Sequence of chain 1.A:
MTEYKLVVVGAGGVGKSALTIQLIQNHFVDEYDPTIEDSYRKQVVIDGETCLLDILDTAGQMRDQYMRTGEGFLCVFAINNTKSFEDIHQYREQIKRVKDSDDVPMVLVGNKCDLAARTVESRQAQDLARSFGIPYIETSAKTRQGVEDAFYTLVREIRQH

The small molecule below binds the protein below.
Small molecule (SMILES): Nc1nc2c(ncn2[C@@H]2O[C@H](CO[P](=O)(O)O[P](=O)(O)NP(=O)(O)O)[C@@H](O)[C@H]2O)c(=O)[nH]1

Binding-site contacts:
Ligand atom O2B contacts residue GLY15 of chain 1.A at 3.1 Å (h-bond).
Ligand atom O3G contacts residue GLY60 of chain 1.A at 3.0 Å (h-bond).
Ligand atom N3B contacts residue GLY13 of chain 1.A at 3.2 Å (h-bond).
Ligand atom O2G contacts residue PRO34 of chain 1.A at 3.5 Å.
Ligand atom O1B contacts residue LYS16 of chain 1.A at 3.4 Å (salt-bridge).
Ligand atom O2B contacts residue GLY13 of chain 1.A at 3.2 Å (h-bond).
Ligand atom O1A contacts residue ALA18 of chain 1.A at 3.0 Å (h-bond).
Ligand atom N7 contacts residue ALA146 of chain 1.A at 3.5 Å.
Ligand atom O2' contacts residue ASP30 of chain 1.A at 3.0 Å (salt-bridge).
Ligand atom C8 contacts residue ALA18 of chain 1.A at 3.5 Å (hydrophobic).
Ligand atom O1G contacts residue THR35 of chain 1.A at 3.0 Å (h-bond).
Ligand atom O1G contacts residue MG1 of chain 1.B at 2.0 Å.
Ligand atom O6 contacts residue LYS117 of chain 1.A at 3.5 Å.
Ligand atom C2 contacts residue ASP119 of chain 1.A at 3.5 Å.
Ligand atom O6 contacts residue SER145 of chain 1.A at 3.4 Å.
Ligand atom O6 contacts residue LYS147 of chain 1.A at 3.3 Å (salt-bridge).
Ligand atom N2 contacts residue ASP119 of chain 1.A at 2.9 Å (salt-bridge).
Ligand atom O3' contacts residue ASP30 of chain 1.A at 3.1 Å (salt-bridge).
Ligand atom O2B contacts residue VAL14 of chain 1.A at 3.2 Å (h-bond).
Ligand atom PG contacts residue MG1 of chain 1.B at 3.3 Å.
Ligand atom O1A contacts residue GLY15 of chain 1.A at 3.2 Å.
Ligand atom O3A contacts residue GLY13 of chain 1.A at 3.5 Å.
Ligand atom C6 contacts residue LYS117 of chain 1.A at 3.5 Å.
Ligand atom O6 contacts residue ASN116 of chain 1.A at 3.4 Å (h-bond).
Ligand atom O3G contacts residue LYS16 of chain 1.A at 2.9 Å (salt-bridge).
Ligand atom O1B contacts residue SER17 of chain 1.A at 2.9 Å (h-bond).
Ligand atom N7 contacts residue ALA18 of chain 1.A at 3.5 Å.
Ligand atom C5' contacts residue GLY13 of chain 1.A at 3.4 Å.
Ligand atom O1B contacts residue MG1 of chain 1.B at 2.1 Å.
Ligand atom PB contacts residue MG1 of chain 1.B at 3.3 Å.
Ligand atom N3B contacts residue MG1 of chain 1.B at 3.5 Å.
Ligand atom O6 contacts residue ALA146 of chain 1.A at 2.6 Å (h-bond).
Ligand atom O6 contacts residue ASP119 of chain 1.A at 3.5 Å (salt-bridge).
Ligand atom O3A contacts residue GLY15 of chain 1.A at 3.1 Å (h-bond).
Ligand atom O4' contacts residue LYS117 of chain 1.A at 3.3 Å (salt-bridge).
Ligand atom O1A contacts residue SER17 of chain 1.A at 3.5 Å (h-bond).
Ligand atom N1 contacts residue ASP119 of chain 1.A at 2.7 Å (salt-bridge).
Ligand atom N7 contacts residue ASN116 of chain 1.A at 3.2 Å (h-bond).
Ligand atom O2' contacts residue PHE28 of chain 1.A at 3.4 Å.
Ligand atom O2B contacts residue LYS16 of chain 1.A at 2.5 Å (salt-bridge).